Sequence of chain 39.A:
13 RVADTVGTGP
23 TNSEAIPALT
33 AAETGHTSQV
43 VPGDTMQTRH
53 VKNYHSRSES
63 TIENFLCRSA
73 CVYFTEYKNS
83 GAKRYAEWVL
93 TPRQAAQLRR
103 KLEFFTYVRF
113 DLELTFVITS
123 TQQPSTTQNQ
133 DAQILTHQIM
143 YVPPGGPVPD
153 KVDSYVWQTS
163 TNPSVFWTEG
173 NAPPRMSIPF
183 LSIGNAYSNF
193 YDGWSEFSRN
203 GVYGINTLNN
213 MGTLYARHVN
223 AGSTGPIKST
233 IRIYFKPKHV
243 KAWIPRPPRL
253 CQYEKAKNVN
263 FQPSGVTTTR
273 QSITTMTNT

This small molecule binds to this protein.
Small molecule (SMILES): O=C(O)c1ccc(NS(=O)(=O)c2ccc(N3C(=O)c4ccccc4C3=O)cc2)cc1

Sequence of chain 2.C:
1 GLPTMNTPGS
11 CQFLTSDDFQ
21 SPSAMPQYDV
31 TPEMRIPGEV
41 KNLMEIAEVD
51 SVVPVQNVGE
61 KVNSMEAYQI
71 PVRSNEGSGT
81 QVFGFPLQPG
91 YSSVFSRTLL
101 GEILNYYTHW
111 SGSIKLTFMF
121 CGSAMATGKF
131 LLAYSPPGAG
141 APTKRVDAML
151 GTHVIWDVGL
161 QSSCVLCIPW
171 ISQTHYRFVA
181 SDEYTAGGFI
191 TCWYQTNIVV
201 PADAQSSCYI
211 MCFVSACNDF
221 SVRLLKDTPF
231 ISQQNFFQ

Sequence of chain 2.A:
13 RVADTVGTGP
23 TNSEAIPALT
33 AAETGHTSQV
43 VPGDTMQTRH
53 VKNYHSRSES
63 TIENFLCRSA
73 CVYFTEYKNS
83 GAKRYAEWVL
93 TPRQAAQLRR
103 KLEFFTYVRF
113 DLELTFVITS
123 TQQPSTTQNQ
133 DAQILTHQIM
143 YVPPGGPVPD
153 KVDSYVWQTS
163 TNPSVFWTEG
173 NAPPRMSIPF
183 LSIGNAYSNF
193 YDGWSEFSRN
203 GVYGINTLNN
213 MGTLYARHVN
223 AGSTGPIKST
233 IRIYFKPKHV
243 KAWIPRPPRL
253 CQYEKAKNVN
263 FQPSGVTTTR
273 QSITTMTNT

Binding-site contacts:
Ligand atom C3 contacts residue SER156 of chain 39.A at 3.2 Å.
Ligand atom O4 contacts residue PHE76 of chain 2.A at 2.2 Å.
Ligand atom C13 contacts residue PHE236 of chain 2.C at 3.4 Å (hydrophobic).
Ligand atom O1 contacts residue GLN233 of chain 2.C at 3.6 Å.
Ligand atom N1 contacts residue TYR157 of chain 39.A at 2.5 Å (h-bond).
Ligand atom C4 contacts residue TYR157 of chain 39.A at 3.5 Å (hydrophobic).
Ligand atom N1 contacts residue ASP155 of chain 39.A at 2.5 Å (salt-bridge).
Ligand atom C13 contacts residue PHE76 of chain 2.A at 2.9 Å (hydrophobic).
Ligand atom O6 contacts residue GLN160 of chain 39.A at 2.9 Å.
Ligand atom C2 contacts residue GLN160 of chain 39.A at 3.5 Å.
Ligand atom O2 contacts residue GLN234 of chain 2.C at 2.5 Å (h-bond).
Ligand atom C5 contacts residue TYR157 of chain 39.A at 2.8 Å (hydrophobic).
Ligand atom C2 contacts residue SER156 of chain 39.A at 3.6 Å.
Ligand atom C12 contacts residue GLN234 of chain 2.C at 2.8 Å.
Ligand atom C1 contacts residue TYR157 of chain 39.A at 3.5 Å (hydrophobic).
Ligand atom C6 contacts residue GLN160 of chain 39.A at 2.9 Å.
Ligand atom C21 contacts residue ARG234 of chain 2.A at 3.5 Å.
Ligand atom O2 contacts residue TYR157 of chain 39.A at 3.4 Å.
Ligand atom C5 contacts residue ASP155 of chain 39.A at 2.5 Å.
Ligand atom N1 contacts residue SER156 of chain 39.A at 2.9 Å.
Ligand atom C7 contacts residue GLN234 of chain 2.C at 2.2 Å.
Ligand atom O5 contacts residue ARG219 of chain 39.A at 3.5 Å (salt-bridge).
Ligand atom C4 contacts residue SER156 of chain 39.A at 3.0 Å.
Ligand atom C20 contacts residue PHE76 of chain 2.A at 3.2 Å (hydrophobic).
Ligand atom O2 contacts residue GLN233 of chain 2.C at 2.9 Å (h-bond).
Ligand atom C8 contacts residue ASP155 of chain 39.A at 3.7 Å.
Ligand atom O1 contacts residue GLN234 of chain 2.C at 2.6 Å (h-bond).
Ligand atom C4 contacts residue ASP155 of chain 39.A at 1.9 Å.
Ligand atom C6 contacts residue SER156 of chain 39.A at 3.4 Å.
Ligand atom C8 contacts residue GLN234 of chain 2.C at 2.9 Å.
Ligand atom C6 contacts residue TYR157 of chain 39.A at 2.6 Å (hydrophobic).
Ligand atom C1 contacts residue GLN160 of chain 39.A at 2.6 Å.
Ligand atom C21 contacts residue GLN160 of chain 39.A at 3.6 Å.
Ligand atom S1 contacts residue GLN234 of chain 2.C at 2.2 Å (h-bond).
Ligand atom O6 contacts residue ARG234 of chain 2.A at 3.4 Å (salt-bridge).
Ligand atom O5 contacts residue ARG234 of chain 2.A at 2.7 Å (salt-bridge).
Ligand atom C14 contacts residue PHE76 of chain 2.A at 3.3 Å (hydrophobic).
Ligand atom C5 contacts residue SER156 of chain 39.A at 2.9 Å.
Ligand atom O4 contacts residue PHE236 of chain 2.C at 2.6 Å.
Ligand atom C3 contacts residue ASP155 of chain 39.A at 3.0 Å.